Sequence of chain 16.C:
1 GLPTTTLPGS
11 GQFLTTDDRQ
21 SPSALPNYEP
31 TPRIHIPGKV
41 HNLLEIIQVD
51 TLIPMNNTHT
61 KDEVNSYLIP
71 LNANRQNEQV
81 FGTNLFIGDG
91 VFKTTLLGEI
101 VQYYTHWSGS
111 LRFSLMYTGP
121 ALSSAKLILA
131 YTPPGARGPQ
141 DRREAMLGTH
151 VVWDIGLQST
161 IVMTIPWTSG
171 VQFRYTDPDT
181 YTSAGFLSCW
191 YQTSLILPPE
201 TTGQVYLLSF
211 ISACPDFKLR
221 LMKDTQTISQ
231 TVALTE

Sequence of chain 16.A:
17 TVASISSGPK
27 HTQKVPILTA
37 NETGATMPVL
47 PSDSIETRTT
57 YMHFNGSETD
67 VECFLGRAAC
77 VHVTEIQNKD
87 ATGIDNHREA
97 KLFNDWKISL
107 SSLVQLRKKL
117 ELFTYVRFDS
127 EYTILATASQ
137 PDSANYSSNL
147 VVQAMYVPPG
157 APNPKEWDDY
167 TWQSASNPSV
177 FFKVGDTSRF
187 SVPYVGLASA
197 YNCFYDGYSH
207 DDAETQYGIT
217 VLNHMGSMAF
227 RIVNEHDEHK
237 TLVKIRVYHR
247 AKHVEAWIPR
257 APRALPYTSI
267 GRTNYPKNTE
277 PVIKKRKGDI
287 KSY

This small molecule binds to this protein.
Small molecule (SMILES): Cc1cc(CCCCCOc2ccc(C3=NCCO3)cc2)on1

Binding-site contacts:
Ligand atom C4A contacts residue PRO174 of chain 16.A at 3.1 Å (hydrophobic).
Ligand atom C5A contacts residue ALA150 of chain 16.A at 3.6 Å (hydrophobic).
Ligand atom C5C contacts residue VAL191 of chain 16.A at 3.8 Å (hydrophobic).
Ligand atom C5A contacts residue VAL176 of chain 16.A at 3.6 Å (hydrophobic).
Ligand atom C4C contacts residue VAL188 of chain 16.A at 3.7 Å (hydrophobic).
Ligand atom C2A contacts residue TYR152 of chain 16.A at 3.6 Å (hydrophobic).
Ligand atom C1C contacts residue TYR128 of chain 16.A at 3.7 Å (hydrophobic).
Ligand atom N3A contacts residue ALA24 of chain 16.C at 3.8 Å.
Ligand atom C5B contacts residue PHE186 of chain 16.A at 3.9 Å (hydrophobic).
Ligand atom N3A contacts residue TYR152 of chain 16.A at 3.5 Å.
Ligand atom C1B contacts residue VAL188 of chain 16.A at 3.8 Å (hydrophobic).
Ligand atom C4 contacts residue LEU106 of chain 16.A at 3.9 Å (hydrophobic).
Ligand atom O1 contacts residue MET221 of chain 16.A at 3.9 Å.
Ligand atom C3B contacts residue VAL188 of chain 16.A at 3.8 Å (hydrophobic).
Ligand atom O1B contacts residue ILE104 of chain 16.A at 3.9 Å.
Ligand atom C6B contacts residue TYR128 of chain 16.A at 3.3 Å (hydrophobic).
Ligand atom N3A contacts residue PRO174 of chain 16.A at 3.7 Å.
Ligand atom C5B contacts residue MET224 of chain 16.A at 3.8 Å (hydrophobic).
Ligand atom N2 contacts residue LEU106 of chain 16.A at 3.8 Å.
Ligand atom C2C contacts residue TYR197 of chain 16.A at 3.7 Å (hydrophobic).
Ligand atom C5B contacts residue TYR128 of chain 16.A at 4.0 Å (hydrophobic).
Ligand atom N3A contacts residue PHE186 of chain 16.A at 4.0 Å.
Ligand atom C3C contacts residue TYR128 of chain 16.A at 3.4 Å (hydrophobic).
Ligand atom C1B contacts residue ILE104 of chain 16.A at 4.0 Å (hydrophobic).
Ligand atom C6B contacts residue ILE104 of chain 16.A at 3.6 Å (hydrophobic).
Ligand atom C4B contacts residue TYR152 of chain 16.A at 3.8 Å (hydrophobic).
Ligand atom C5A contacts residue PHE186 of chain 16.A at 3.5 Å (hydrophobic).
Ligand atom C5 contacts residue LEU106 of chain 16.A at 3.8 Å (hydrophobic).
Ligand atom O1A contacts residue PHE186 of chain 16.A at 3.0 Å.
Ligand atom C4 contacts residue TYR197 of chain 16.A at 3.8 Å (hydrophobic).
Ligand atom O1 contacts residue LEU106 of chain 16.A at 3.8 Å.
Ligand atom C2A contacts residue PHE186 of chain 16.A at 3.3 Å (hydrophobic).
Ligand atom C1B contacts residue TYR128 of chain 16.A at 3.6 Å (hydrophobic).
Ligand atom C1C contacts residue LEU106 of chain 16.A at 3.8 Å (hydrophobic).
Ligand atom C2B contacts residue VAL188 of chain 16.A at 3.5 Å (hydrophobic).
Ligand atom C3B contacts residue TYR152 of chain 16.A at 3.7 Å (hydrophobic).
Ligand atom C4B contacts residue PHE186 of chain 16.A at 3.6 Å (hydrophobic).
Ligand atom O1B contacts residue TYR128 of chain 16.A at 3.4 Å (h-bond).
Ligand atom C2C contacts residue MET221 of chain 16.A at 4.0 Å (hydrophobic).
Ligand atom C4C contacts residue VAL191 of chain 16.A at 3.0 Å (hydrophobic).